The small molecule below binds the protein below.
Small molecule (SMILES): CO[C@H]1O[C@H](CO)[C@@H](O)[C@H](O)[C@@H]1O

Binding-site contacts:
Ligand atom C1 contacts residue ALA30 of chain 1.D at 3.8 Å (hydrophobic).
Ligand atom C6 contacts residue PHE123 of chain 1.C at 3.3 Å (hydrophobic).
Ligand atom O3 contacts residue GLY99 of chain 1.C at 3.0 Å (h-bond).
Ligand atom O2 contacts residue ASN39 of chain 1.C at 4.0 Å.
Ligand atom O5 contacts residue ALA30 of chain 1.D at 3.0 Å (h-bond).
Ligand atom O6 contacts residue ALA80 of chain 1.C at 3.3 Å.
Ligand atom C4 contacts residue GLY98 of chain 1.C at 4.0 Å.
Ligand atom C4 contacts residue GLY99 of chain 1.C at 3.6 Å.
Ligand atom C7 contacts residue ALA30 of chain 1.D at 4.3 Å (hydrophobic).
Ligand atom C6 contacts residue GLY29 of chain 1.D at 4.4 Å.
Ligand atom C3 contacts residue GLY99 of chain 1.C at 3.9 Å.
Ligand atom O2 contacts residue ALA30 of chain 1.D at 3.5 Å (h-bond).
Ligand atom O6 contacts residue ASP81 of chain 1.C at 2.9 Å (salt-bridge).
Ligand atom C6 contacts residue ASP81 of chain 1.C at 3.6 Å.
Ligand atom C6 contacts residue ALA30 of chain 1.D at 3.9 Å (hydrophobic).
Ligand atom C4 contacts residue PHE123 of chain 1.C at 4.2 Å (hydrophobic).
Ligand atom O5 contacts residue GLY29 of chain 1.D at 3.9 Å.
Ligand atom C3 contacts residue GLY98 of chain 1.C at 4.3 Å.
Ligand atom O2 contacts residue GLY98 of chain 1.C at 4.0 Å.
Ligand atom O6 contacts residue THR28 of chain 1.D at 4.3 Å.
Ligand atom C5 contacts residue PHE123 of chain 1.C at 3.6 Å (hydrophobic).
Ligand atom O6 contacts residue ALA30 of chain 1.D at 3.1 Å (h-bond).
Ligand atom C6 contacts residue ALA80 of chain 1.C at 3.8 Å (hydrophobic).
Ligand atom O6 contacts residue GLY29 of chain 1.D at 3.2 Å.
Ligand atom O6 contacts residue GLU31 of chain 1.D at 3.2 Å (salt-bridge).
Ligand atom C4 contacts residue ASN125 of chain 1.C at 4.0 Å.
Ligand atom O2 contacts residue GLY29 of chain 1.D at 3.3 Å.
Ligand atom C5 contacts residue ASP81 of chain 1.C at 4.1 Å.
Ligand atom O3 contacts residue GLY98 of chain 1.C at 3.7 Å.
Ligand atom C5 contacts residue ALA30 of chain 1.D at 4.0 Å (hydrophobic).
Ligand atom C6 contacts residue GLU31 of chain 1.D at 3.9 Å.
Ligand atom O4 contacts residue PHE123 of chain 1.C at 3.7 Å.
Ligand atom O4 contacts residue GLY99 of chain 1.C at 3.1 Å (h-bond).
Ligand atom O4 contacts residue ASP81 of chain 1.C at 3.0 Å (salt-bridge).
Ligand atom O4 contacts residue ASN125 of chain 1.C at 2.6 Å (h-bond).
Ligand atom O3 contacts residue ASN125 of chain 1.C at 4.3 Å.
Ligand atom C4 contacts residue ASP81 of chain 1.C at 3.5 Å.
Ligand atom C2 contacts residue ALA30 of chain 1.D at 4.4 Å (hydrophobic).
Ligand atom O5 contacts residue GLU31 of chain 1.D at 4.4 Å.
Ligand atom O4 contacts residue GLY98 of chain 1.C at 3.9 Å.

Sequence of chain 1.C:
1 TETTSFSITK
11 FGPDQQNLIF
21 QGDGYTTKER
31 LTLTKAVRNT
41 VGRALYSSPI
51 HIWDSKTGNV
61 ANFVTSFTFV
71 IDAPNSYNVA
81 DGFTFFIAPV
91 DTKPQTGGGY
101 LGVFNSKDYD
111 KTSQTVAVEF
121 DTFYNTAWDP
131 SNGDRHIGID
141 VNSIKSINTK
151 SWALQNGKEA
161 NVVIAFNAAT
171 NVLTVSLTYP

Sequence of chain 1.D:
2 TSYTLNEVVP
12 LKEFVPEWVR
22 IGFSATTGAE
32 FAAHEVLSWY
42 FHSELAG